A protein and the small-molecule ligand that binds it are described below.
Small molecule (SMILES): C[C@@H]1CN(c2ccc(F)cc2C(F)(F)F)CCN1S(=O)(=O)c1cccc(-n2cncn2)c1

Sequence of chain 1.A:
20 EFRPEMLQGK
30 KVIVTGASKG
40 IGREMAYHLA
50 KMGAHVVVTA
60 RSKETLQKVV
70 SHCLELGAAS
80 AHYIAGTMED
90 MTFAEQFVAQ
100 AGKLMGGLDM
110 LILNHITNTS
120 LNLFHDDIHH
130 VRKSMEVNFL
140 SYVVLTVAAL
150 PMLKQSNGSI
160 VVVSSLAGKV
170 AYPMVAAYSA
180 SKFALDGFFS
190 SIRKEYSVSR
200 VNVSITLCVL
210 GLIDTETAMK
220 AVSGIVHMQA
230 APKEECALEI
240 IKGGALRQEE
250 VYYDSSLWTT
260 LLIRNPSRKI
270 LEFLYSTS

Binding-site contacts:
Ligand atom F4 contacts residue ILE115 of chain 1.A at 3.8 Å.
Ligand atom C20 contacts residue ALA220 of chain 1.A at 4.0 Å (hydrophobic).
Ligand atom O2 contacts residue NAP1 of chain 1.F at 3.5 Å.
Ligand atom O1 contacts residue SER164 of chain 1.A at 3.5 Å.
Ligand atom F4 contacts residue THR216 of chain 1.A at 3.0 Å.
Ligand atom F2 contacts residue THR118 of chain 1.A at 3.6 Å.
Ligand atom F2 contacts residue SER119 of chain 1.A at 3.6 Å.
Ligand atom C9 contacts residue TYR171 of chain 1.A at 3.9 Å (hydrophobic).
Ligand atom C9 contacts residue TYR274 of chain 1.B at 3.9 Å (hydrophobic).
Ligand atom N4 contacts residue TYR171 of chain 1.A at 3.8 Å.
Ligand atom C15 contacts residue NAP1 of chain 1.F at 3.6 Å.
Ligand atom O1 contacts residue LEU165 of chain 1.A at 3.5 Å (h-bond).
Ligand atom C2 contacts residue LEU211 of chain 1.A at 4.0 Å (hydrophobic).
Ligand atom C17 contacts residue THR216 of chain 1.A at 4.0 Å.
Ligand atom N3 contacts residue TYR171 of chain 1.A at 3.7 Å.
Ligand atom C10 contacts residue TYR171 of chain 1.A at 3.9 Å (hydrophobic).
Ligand atom C16 contacts residue ILE115 of chain 1.A at 3.6 Å (hydrophobic).
Ligand atom C1 contacts residue VAL221 of chain 1.A at 3.9 Å (hydrophobic).
Ligand atom C20 contacts residue LEU120 of chain 1.A at 4.0 Å (hydrophobic).
Ligand atom C12 contacts residue TYR171 of chain 1.A at 3.9 Å (hydrophobic).
Ligand atom C5 contacts residue TYR177 of chain 1.A at 3.6 Å (hydrophobic).
Ligand atom C17 contacts residue ILE115 of chain 1.A at 3.9 Å (hydrophobic).
Ligand atom C4 contacts residue TYR177 of chain 1.A at 3.2 Å (hydrophobic).
Ligand atom F3 contacts residue LEU120 of chain 1.A at 3.6 Å.
Ligand atom C3 contacts residue NAP1 of chain 1.F at 3.1 Å.
Ligand atom F1 contacts residue LEU120 of chain 1.A at 3.6 Å.
Ligand atom N5 contacts residue TYR171 of chain 1.A at 3.3 Å.
Ligand atom O2 contacts residue LEU211 of chain 1.A at 3.3 Å (h-bond).
Ligand atom C18 contacts residue THR118 of chain 1.A at 3.6 Å.
Ligand atom O2 contacts residue GLY210 of chain 1.A at 3.0 Å.
Ligand atom F2 contacts residue LEU120 of chain 1.A at 3.7 Å.
Ligand atom F1 contacts residue ALA220 of chain 1.A at 3.6 Å.
Ligand atom C13 contacts residue TYR171 of chain 1.A at 3.7 Å (hydrophobic).
Ligand atom N4 contacts residue PRO172 of chain 1.A at 3.3 Å (h-bond).
Ligand atom F3 contacts residue VAL174 of chain 1.A at 3.8 Å.
Ligand atom O2 contacts residue LEU209 of chain 1.A at 3.3 Å (h-bond).
Ligand atom F2 contacts residue ALA220 of chain 1.A at 3.4 Å.
Ligand atom C7 contacts residue LEU165 of chain 1.A at 3.8 Å (hydrophobic).
Ligand atom O1 contacts residue ALA166 of chain 1.A at 3.0 Å (h-bond).
Ligand atom F1 contacts residue VAL221 of chain 1.A at 3.6 Å.

Sequence of chain 1.B:
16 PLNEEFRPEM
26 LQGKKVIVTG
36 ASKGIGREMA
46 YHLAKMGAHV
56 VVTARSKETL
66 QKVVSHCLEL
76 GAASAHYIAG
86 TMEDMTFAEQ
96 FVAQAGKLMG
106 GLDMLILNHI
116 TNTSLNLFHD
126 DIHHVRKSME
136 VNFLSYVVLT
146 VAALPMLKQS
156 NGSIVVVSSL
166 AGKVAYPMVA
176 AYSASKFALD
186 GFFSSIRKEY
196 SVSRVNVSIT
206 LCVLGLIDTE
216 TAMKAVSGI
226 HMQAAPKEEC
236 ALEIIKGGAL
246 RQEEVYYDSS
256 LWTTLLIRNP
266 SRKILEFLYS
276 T